The small molecule below binds the protein below.
Small molecule (SMILES): C=CNC(=O)N1CCc2c(sc(NC(=O)Cc3ccccc3)c2C(=O)OC=C)C1

Sequence of chain 1.B:
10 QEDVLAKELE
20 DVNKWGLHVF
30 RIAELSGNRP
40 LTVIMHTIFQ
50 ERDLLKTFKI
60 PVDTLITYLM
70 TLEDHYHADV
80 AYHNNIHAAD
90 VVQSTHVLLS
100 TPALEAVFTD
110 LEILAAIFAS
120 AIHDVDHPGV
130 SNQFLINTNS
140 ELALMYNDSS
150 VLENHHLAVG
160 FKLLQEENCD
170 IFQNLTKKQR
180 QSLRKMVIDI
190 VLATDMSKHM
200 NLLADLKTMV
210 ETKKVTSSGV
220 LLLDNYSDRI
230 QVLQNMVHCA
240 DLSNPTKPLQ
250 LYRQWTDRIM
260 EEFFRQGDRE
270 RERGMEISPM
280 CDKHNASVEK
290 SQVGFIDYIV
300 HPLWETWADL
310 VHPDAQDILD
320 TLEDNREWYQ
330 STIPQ

Binding-site contacts:
Ligand atom C18 contacts residue GLN291 of chain 1.B at 3.8 Å.
Ligand atom C13 contacts residue PHE294 of chain 1.B at 3.5 Å (hydrophobic).
Ligand atom C14 contacts residue PHE294 of chain 1.B at 3.8 Å (hydrophobic).
Ligand atom O19 contacts residue GLN291 of chain 1.B at 3.5 Å (h-bond).
Ligand atom C26 contacts residue GLN291 of chain 1.B at 3.2 Å.
Ligand atom C17 contacts residue GLN291 of chain 1.B at 3.5 Å.
Ligand atom O8 contacts residue MET195 of chain 1.B at 3.5 Å.
Ligand atom C27 contacts residue TYR251 of chain 1.B at 3.7 Å (hydrophobic).
Ligand atom C1 contacts residue EDO1 of chain 1.DA at 3.9 Å.
Ligand atom S12 contacts residue PHE294 of chain 1.B at 3.7 Å.
Ligand atom C5 contacts residue PHE262 of chain 1.B at 4.0 Å (hydrophobic).
Ligand atom C23 contacts residue TYR81 of chain 1.B at 3.7 Å (hydrophobic).
Ligand atom C27 contacts residue THR255 of chain 1.B at 3.7 Å.
Ligand atom N20 contacts residue PHE294 of chain 1.B at 3.6 Å.
Ligand atom C18 contacts residue MET279 of chain 1.B at 3.6 Å (hydrophobic).
Ligand atom C22 contacts residue TYR81 of chain 1.B at 3.2 Å (hydrophobic).
Ligand atom C18 contacts residue SER290 of chain 1.B at 3.7 Å.
Ligand atom C24 contacts residue ILE258 of chain 1.B at 3.6 Å (hydrophobic).
Ligand atom O29 contacts residue LEU241 of chain 1.B at 3.6 Å.
Ligand atom C28 contacts residue TRP254 of chain 1.B at 3.6 Å (hydrophobic).
Ligand atom C22 contacts residue ASN243 of chain 1.B at 3.2 Å.
Ligand atom N20 contacts residue ILE258 of chain 1.B at 3.2 Å.
Ligand atom C21 contacts residue ILE258 of chain 1.B at 3.7 Å (hydrophobic).
Ligand atom C24 contacts residue TYR81 of chain 1.B at 3.4 Å (hydrophobic).
Ligand atom C27 contacts residue GLN291 of chain 1.B at 3.5 Å.
Ligand atom C28 contacts residue THR255 of chain 1.B at 3.9 Å.
Ligand atom C23 contacts residue ASN243 of chain 1.B at 3.3 Å.
Ligand atom O29 contacts residue PO41 of chain 1.QA at 3.4 Å (h-bond).
Ligand atom C21 contacts residue LEU241 of chain 1.B at 3.7 Å (hydrophobic).
Ligand atom C5 contacts residue PHE294 of chain 1.B at 3.8 Å (hydrophobic).
Ligand atom C4 contacts residue PHE294 of chain 1.B at 4.0 Å (hydrophobic).
Ligand atom C28 contacts residue ILE258 of chain 1.B at 3.6 Å (hydrophobic).
Ligand atom O19 contacts residue ILE258 of chain 1.B at 3.9 Å.
Ligand atom C25 contacts residue ASN243 of chain 1.B at 3.8 Å.
Ligand atom C18 contacts residue MET259 of chain 1.B at 3.5 Å (hydrophobic).
Ligand atom C24 contacts residue ASN243 of chain 1.B at 3.5 Å.
Ligand atom O19 contacts residue PHE294 of chain 1.B at 3.9 Å.
Ligand atom C26 contacts residue PRO244 of chain 1.B at 3.9 Å (hydrophobic).
Ligand atom C26 contacts residue TYR251 of chain 1.B at 3.9 Å (hydrophobic).
Ligand atom C13 contacts residue ILE258 of chain 1.B at 3.6 Å (hydrophobic).